This small molecule binds to this protein.
Small molecule (SMILES): CC(C)=CCOP(=O)(O)O

Sequence of chain 8.A:
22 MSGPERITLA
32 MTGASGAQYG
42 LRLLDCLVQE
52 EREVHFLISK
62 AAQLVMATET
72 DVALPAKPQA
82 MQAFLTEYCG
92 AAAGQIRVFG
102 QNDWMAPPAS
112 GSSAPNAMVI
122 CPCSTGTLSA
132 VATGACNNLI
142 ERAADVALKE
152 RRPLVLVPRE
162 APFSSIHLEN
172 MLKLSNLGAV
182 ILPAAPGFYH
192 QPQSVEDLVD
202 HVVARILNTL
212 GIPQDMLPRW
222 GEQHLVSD

Sequence of chain 9.A:
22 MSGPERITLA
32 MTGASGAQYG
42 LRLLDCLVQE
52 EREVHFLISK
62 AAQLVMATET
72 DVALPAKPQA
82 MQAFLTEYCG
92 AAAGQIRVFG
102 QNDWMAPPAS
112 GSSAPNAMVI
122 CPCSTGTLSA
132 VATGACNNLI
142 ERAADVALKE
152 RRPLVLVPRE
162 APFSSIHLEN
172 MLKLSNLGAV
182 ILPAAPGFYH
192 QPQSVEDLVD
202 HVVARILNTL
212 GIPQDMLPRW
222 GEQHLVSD

Sequence of chain 11.A:
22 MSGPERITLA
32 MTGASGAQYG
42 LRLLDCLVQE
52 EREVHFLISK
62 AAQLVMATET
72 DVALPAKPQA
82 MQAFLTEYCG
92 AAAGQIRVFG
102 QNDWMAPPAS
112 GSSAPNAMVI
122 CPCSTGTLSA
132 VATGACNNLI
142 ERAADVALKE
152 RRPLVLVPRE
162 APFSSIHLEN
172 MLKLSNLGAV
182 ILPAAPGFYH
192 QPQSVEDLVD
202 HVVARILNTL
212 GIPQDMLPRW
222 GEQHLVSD

Binding-site contacts:
Ligand atom CAA contacts residue FNR1 of chain 9.C at 3.6 Å.
Ligand atom CAA contacts residue TRP221 of chain 11.A at 3.6 Å (hydrophobic).
Ligand atom OAH contacts residue ARG143 of chain 8.A at 3.5 Å (salt-bridge).
Ligand atom OAH contacts residue SER111 of chain 8.A at 2.8 Å (h-bond).
Ligand atom OAC contacts residue LYS150 of chain 8.A at 3.8 Å.
Ligand atom OAH contacts residue TYR190 of chain 11.A at 3.8 Å.
Ligand atom OAD contacts residue ARG206 of chain 11.A at 2.8 Å (salt-bridge).
Ligand atom OAE contacts residue LYS150 of chain 8.A at 2.7 Å (salt-bridge).
Ligand atom OAE contacts residue SER111 of chain 8.A at 3.6 Å.
Ligand atom OAC contacts residue ARG160 of chain 9.A at 3.5 Å (salt-bridge).
Ligand atom OAC contacts residue ARG143 of chain 8.A at 3.0 Å (salt-bridge).
Ligand atom PAJ contacts residue ARG143 of chain 8.A at 3.8 Å.
Ligand atom OAE contacts residue GLY112 of chain 8.A at 2.7 Å (h-bond).
Ligand atom OAE contacts residue GLU161 of chain 9.A at 3.7 Å.
Ligand atom CAG contacts residue ARG143 of chain 8.A at 3.7 Å.
Ligand atom CAF contacts residue ALA110 of chain 8.A at 3.6 Å (hydrophobic).
Ligand atom CAF contacts residue ARG143 of chain 8.A at 3.7 Å.
Ligand atom OAE contacts residue ARG206 of chain 11.A at 3.0 Å (salt-bridge).
Ligand atom CAG contacts residue SER111 of chain 8.A at 3.8 Å.
Ligand atom OAD contacts residue ARG160 of chain 9.A at 3.2 Å (salt-bridge).
Ligand atom CAB contacts residue TRP221 of chain 11.A at 3.6 Å (hydrophobic).
Ligand atom CAF contacts residue SER111 of chain 8.A at 3.7 Å.
Ligand atom CAG contacts residue TYR190 of chain 11.A at 3.6 Å (hydrophobic).
Ligand atom PAJ contacts residue GLY112 of chain 8.A at 3.9 Å.
Ligand atom CAB contacts residue TYR190 of chain 11.A at 3.7 Å (hydrophobic).
Ligand atom CAI contacts residue SER111 of chain 8.A at 3.6 Å.
Ligand atom PAJ contacts residue SER111 of chain 8.A at 3.7 Å.
Ligand atom CAG contacts residue FNR1 of chain 9.C at 3.2 Å.
Ligand atom OAH contacts residue GLY112 of chain 8.A at 3.8 Å.
Ligand atom CAB contacts residue FNR1 of chain 9.C at 3.7 Å.
Ligand atom CAB contacts residue SER111 of chain 8.A at 3.8 Å.
Ligand atom PAJ contacts residue TYR190 of chain 11.A at 3.8 Å.
Ligand atom PAJ contacts residue GLU161 of chain 9.A at 3.5 Å.
Ligand atom PAJ contacts residue ARG206 of chain 11.A at 3.8 Å.
Ligand atom CAA contacts residue TRP105 of chain 8.A at 3.3 Å (hydrophobic).
Ligand atom OAC contacts residue GLU161 of chain 9.A at 2.5 Å (salt-bridge).
Ligand atom CAI contacts residue FNR1 of chain 9.C at 3.5 Å.
Ligand atom OAD contacts residue TYR190 of chain 11.A at 2.8 Å (h-bond).
Ligand atom CAF contacts residue FNR1 of chain 9.C at 3.3 Å.
Ligand atom PAJ contacts residue LYS150 of chain 8.A at 3.7 Å.